Sequence of chain 1.A:
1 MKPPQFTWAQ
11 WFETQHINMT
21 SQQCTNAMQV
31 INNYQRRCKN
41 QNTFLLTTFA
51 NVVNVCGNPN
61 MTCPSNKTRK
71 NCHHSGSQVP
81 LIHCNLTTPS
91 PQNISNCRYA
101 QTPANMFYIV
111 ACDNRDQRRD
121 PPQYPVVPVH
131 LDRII

The protein below binds the small molecule below.
Small molecule (SMILES): Nc1ncnc2c1ncn2[C@@H]1O[C@H](COP(=O)(O)O)[C@@H](O)[C@H]1OP(=O)(O)O

Binding-site contacts:
Ligand atom O3P contacts residue GLN15 of chain 1.A at 3.9 Å.
Ligand atom O1P contacts residue HIS130 of chain 1.A at 2.7 Å (h-bond).
Ligand atom C1' contacts residue HIS130 of chain 1.A at 4.2 Å.
Ligand atom O2P contacts residue LYS39 of chain 1.A at 3.6 Å.
Ligand atom N6 contacts residue HIS130 of chain 1.A at 3.7 Å.
Ligand atom C5 contacts residue HIS130 of chain 1.A at 3.3 Å.
Ligand atom O2P contacts residue GLN15 of chain 1.A at 3.3 Å (h-bond).
Ligand atom C4 contacts residue HIS130 of chain 1.A at 3.5 Å.
Ligand atom O3' contacts residue LEU131 of chain 1.A at 2.6 Å (h-bond).
Ligand atom C2' contacts residue HIS130 of chain 1.A at 4.4 Å.
Ligand atom C2 contacts residue HIS130 of chain 1.A at 3.6 Å.
Ligand atom O3' contacts residue ASP132 of chain 1.A at 3.7 Å.
Ligand atom P1 contacts residue HIS130 of chain 1.A at 3.7 Å.
Ligand atom C8 contacts residue HIS130 of chain 1.A at 3.6 Å.
Ligand atom O2' contacts residue LEU131 of chain 1.A at 3.4 Å (h-bond).
Ligand atom O1P contacts residue GLN15 of chain 1.A at 3.9 Å.
Ligand atom P1 contacts residue GLN15 of chain 1.A at 3.8 Å.
Ligand atom O1P contacts residue VAL129 of chain 1.A at 4.4 Å.
Ligand atom O2P contacts residue HIS16 of chain 1.A at 3.6 Å (h-bond).
Ligand atom N9 contacts residue HIS130 of chain 1.A at 3.6 Å (h-bond).
Ligand atom N1 contacts residue HIS130 of chain 1.A at 3.7 Å.
Ligand atom P1 contacts residue LEU131 of chain 1.A at 3.9 Å.
Ligand atom O3P contacts residue HIS16 of chain 1.A at 2.6 Å (h-bond).
Ligand atom O2' contacts residue HIS130 of chain 1.A at 3.8 Å.
Ligand atom N3 contacts residue HIS130 of chain 1.A at 3.6 Å.
Ligand atom N7 contacts residue HIS130 of chain 1.A at 3.4 Å.
Ligand atom C2' contacts residue LEU131 of chain 1.A at 4.1 Å (hydrophobic).
Ligand atom C3' contacts residue LEU131 of chain 1.A at 3.7 Å (hydrophobic).
Ligand atom C6 contacts residue HIS130 of chain 1.A at 3.4 Å.
Ligand atom O3P contacts residue LEU131 of chain 1.A at 2.8 Å (h-bond).
Ligand atom O3P contacts residue HIS130 of chain 1.A at 3.3 Å.
Ligand atom P1 contacts residue HIS16 of chain 1.A at 3.6 Å.